Sequence of chain 48.B:
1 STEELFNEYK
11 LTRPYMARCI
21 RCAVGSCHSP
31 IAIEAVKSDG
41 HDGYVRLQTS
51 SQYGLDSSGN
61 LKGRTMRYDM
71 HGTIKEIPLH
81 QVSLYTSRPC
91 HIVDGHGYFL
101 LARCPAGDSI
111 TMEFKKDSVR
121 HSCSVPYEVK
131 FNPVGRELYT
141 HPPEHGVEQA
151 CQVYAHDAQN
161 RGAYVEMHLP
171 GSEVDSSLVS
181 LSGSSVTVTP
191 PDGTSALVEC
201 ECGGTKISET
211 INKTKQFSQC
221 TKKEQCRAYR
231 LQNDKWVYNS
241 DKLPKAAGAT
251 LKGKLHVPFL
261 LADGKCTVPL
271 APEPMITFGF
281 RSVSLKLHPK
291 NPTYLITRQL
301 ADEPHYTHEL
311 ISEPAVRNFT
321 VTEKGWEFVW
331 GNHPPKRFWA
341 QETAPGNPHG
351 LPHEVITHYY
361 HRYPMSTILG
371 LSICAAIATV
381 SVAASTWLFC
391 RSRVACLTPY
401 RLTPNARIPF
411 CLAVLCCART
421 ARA

Binding-site contacts:
Ligand atom O6 contacts residue SER284 of chain 48.B at 2.4 Å (h-bond).
Ligand atom O6 contacts residue ASN318 of chain 48.B at 2.9 Å (h-bond).
Ligand atom O5 contacts residue SER284 of chain 48.B at 4.2 Å.
Ligand atom N2 contacts residue GLU305 of chain 36.A at 4.4 Å.
Ligand atom C6 contacts residue SER284 of chain 48.B at 3.4 Å.
Ligand atom C6 contacts residue ASN318 of chain 48.B at 3.2 Å.
Ligand atom O7 contacts residue GLU305 of chain 36.A at 2.4 Å (salt-bridge).
Ligand atom C5 contacts residue SER284 of chain 48.B at 4.5 Å.
Ligand atom C8 contacts residue GLU305 of chain 36.A at 4.5 Å.
Ligand atom C7 contacts residue GLU305 of chain 36.A at 3.6 Å.

Sequence of chain 36.A:
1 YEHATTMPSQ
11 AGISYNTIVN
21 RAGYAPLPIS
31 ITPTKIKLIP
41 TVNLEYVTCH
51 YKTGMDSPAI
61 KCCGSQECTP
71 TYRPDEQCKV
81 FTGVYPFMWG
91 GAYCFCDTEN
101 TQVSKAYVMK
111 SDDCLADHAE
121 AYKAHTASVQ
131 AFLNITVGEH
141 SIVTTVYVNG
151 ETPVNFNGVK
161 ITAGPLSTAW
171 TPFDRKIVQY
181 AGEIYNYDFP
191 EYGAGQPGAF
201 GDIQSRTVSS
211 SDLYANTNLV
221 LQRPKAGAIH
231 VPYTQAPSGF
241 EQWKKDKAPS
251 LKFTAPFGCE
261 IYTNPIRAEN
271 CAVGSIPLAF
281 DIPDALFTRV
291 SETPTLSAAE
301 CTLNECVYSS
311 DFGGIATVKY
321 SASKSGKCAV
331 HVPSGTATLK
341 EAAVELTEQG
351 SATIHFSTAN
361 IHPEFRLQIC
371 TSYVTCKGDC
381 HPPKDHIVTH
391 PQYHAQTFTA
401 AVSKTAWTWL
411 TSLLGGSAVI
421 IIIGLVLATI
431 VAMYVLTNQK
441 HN

A small-molecule ligand and the protein it binds are described below.
Small molecule (SMILES): CC(=O)N[C@@H]1[C@@H](O)[C@H](O)[C@@H](CO)O[C@H]1O